A small-molecule ligand and the protein it binds are described below.
Small molecule (SMILES): CC(=O)N[C@@H]1[C@@H](O)[C@H](O)[C@@H](CO)O[C@H]1O

Sequence of chain 1.A:
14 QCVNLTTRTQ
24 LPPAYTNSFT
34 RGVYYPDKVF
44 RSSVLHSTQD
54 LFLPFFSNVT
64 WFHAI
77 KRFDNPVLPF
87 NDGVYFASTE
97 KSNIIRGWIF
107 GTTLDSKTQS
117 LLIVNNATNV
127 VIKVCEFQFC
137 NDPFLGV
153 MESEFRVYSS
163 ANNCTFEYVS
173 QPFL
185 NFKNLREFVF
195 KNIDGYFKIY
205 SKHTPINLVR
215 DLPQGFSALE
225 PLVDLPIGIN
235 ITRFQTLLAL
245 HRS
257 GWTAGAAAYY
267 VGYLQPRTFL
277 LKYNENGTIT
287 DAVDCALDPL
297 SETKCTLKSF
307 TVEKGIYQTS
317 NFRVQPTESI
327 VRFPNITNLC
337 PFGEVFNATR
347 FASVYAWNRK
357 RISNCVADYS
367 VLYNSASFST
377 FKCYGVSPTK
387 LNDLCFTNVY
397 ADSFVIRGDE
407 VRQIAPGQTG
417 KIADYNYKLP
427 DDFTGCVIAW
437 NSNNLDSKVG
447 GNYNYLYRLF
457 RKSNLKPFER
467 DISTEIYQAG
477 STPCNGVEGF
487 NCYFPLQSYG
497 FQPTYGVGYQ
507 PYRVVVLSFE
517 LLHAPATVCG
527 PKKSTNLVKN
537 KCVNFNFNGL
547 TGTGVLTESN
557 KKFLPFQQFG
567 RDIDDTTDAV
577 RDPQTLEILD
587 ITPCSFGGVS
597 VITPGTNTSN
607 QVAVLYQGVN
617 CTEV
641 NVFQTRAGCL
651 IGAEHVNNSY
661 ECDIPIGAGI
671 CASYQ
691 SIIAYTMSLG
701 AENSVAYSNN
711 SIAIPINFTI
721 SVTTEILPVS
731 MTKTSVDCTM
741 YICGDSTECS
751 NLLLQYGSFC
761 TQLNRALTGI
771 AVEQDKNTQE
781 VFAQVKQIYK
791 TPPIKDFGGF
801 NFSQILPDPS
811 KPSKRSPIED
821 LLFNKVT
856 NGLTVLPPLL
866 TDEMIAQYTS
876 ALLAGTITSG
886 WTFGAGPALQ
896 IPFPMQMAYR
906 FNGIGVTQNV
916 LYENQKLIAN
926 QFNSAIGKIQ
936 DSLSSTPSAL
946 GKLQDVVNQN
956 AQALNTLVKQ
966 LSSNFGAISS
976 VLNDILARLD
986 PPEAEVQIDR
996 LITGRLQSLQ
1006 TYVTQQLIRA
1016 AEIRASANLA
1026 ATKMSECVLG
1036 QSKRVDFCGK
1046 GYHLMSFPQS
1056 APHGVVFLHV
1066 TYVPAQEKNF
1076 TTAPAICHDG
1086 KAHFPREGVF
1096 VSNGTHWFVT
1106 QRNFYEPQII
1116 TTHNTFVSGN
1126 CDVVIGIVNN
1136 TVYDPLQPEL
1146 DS

Sequence of chain 1.B:
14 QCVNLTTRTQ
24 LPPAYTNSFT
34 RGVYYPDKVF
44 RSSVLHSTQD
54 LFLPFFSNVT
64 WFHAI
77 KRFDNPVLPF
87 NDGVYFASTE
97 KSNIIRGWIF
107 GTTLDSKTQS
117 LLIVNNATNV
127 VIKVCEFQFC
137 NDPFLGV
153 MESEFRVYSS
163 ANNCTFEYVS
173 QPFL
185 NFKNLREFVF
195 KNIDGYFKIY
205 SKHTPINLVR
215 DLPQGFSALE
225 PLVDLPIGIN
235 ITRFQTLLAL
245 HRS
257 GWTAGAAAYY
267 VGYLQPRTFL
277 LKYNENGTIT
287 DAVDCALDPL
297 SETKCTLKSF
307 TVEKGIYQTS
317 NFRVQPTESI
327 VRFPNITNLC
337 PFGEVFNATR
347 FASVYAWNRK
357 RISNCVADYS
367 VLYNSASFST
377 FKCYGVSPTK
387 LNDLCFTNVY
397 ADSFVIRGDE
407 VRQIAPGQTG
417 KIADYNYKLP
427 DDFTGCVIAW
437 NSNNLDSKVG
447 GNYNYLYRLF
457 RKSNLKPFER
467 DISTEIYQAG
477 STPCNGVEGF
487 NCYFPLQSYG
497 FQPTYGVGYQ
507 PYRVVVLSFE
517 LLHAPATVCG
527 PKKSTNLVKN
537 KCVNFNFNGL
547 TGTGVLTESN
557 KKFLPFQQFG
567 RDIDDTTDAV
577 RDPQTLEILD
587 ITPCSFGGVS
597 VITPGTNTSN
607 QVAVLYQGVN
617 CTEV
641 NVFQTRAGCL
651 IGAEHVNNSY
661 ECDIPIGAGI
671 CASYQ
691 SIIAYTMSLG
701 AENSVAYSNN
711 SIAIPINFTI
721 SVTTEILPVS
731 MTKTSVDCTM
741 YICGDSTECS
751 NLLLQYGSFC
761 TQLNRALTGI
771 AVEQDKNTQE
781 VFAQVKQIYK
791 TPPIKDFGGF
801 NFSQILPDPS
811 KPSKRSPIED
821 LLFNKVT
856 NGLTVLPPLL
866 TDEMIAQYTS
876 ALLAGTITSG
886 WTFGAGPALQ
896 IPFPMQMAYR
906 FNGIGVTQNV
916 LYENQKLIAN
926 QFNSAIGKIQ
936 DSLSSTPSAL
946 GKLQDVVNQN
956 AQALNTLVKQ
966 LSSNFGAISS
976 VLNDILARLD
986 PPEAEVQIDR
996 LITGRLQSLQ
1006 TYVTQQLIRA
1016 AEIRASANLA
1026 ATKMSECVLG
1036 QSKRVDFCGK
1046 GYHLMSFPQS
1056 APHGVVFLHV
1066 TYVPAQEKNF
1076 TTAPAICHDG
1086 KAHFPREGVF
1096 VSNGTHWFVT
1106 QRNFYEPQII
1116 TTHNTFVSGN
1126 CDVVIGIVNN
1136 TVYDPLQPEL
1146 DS

Binding-site contacts:
Ligand atom O6 contacts residue ASN282 of chain 1.B at 4.4 Å.
Ligand atom C8 contacts residue ASN280 of chain 1.B at 3.4 Å.
Ligand atom O6 contacts residue LYS558 of chain 1.A at 4.1 Å.
Ligand atom N2 contacts residue ASN282 of chain 1.B at 2.9 Å (h-bond).
Ligand atom C2 contacts residue ASN282 of chain 1.B at 2.5 Å.
Ligand atom C1 contacts residue ASN282 of chain 1.B at 1.4 Å.
Ligand atom O7 contacts residue ASN282 of chain 1.B at 3.2 Å (h-bond).
Ligand atom C7 contacts residue ASN280 of chain 1.B at 3.6 Å.
Ligand atom O7 contacts residue ASN280 of chain 1.B at 3.6 Å (h-bond).
Ligand atom C7 contacts residue ASN282 of chain 1.B at 3.3 Å.
Ligand atom C3 contacts residue ASN282 of chain 1.B at 3.8 Å.
Ligand atom C8 contacts residue ASN282 of chain 1.B at 4.4 Å.
Ligand atom C5 contacts residue ASN282 of chain 1.B at 3.7 Å.
Ligand atom C4 contacts residue ASN282 of chain 1.B at 4.2 Å.
Ligand atom O5 contacts residue ASN282 of chain 1.B at 2.4 Å (h-bond).